The protein below binds the small molecule below.
Small molecule (SMILES): CC(=O)N[C@@H]1[C@@H](O)[C@H](O)[C@@H](CO)O[C@H]1O

Binding-site contacts:
Ligand atom C1 contacts residue ASN654 of chain 1.A at 1.4 Å.
Ligand atom C8 contacts residue HIS652 of chain 1.A at 3.3 Å.
Ligand atom C2 contacts residue ASN654 of chain 1.A at 2.5 Å.
Ligand atom C5 contacts residue ASN654 of chain 1.A at 3.7 Å.
Ligand atom O5 contacts residue ASN654 of chain 1.A at 2.4 Å (h-bond).
Ligand atom O7 contacts residue ASN654 of chain 1.A at 4.4 Å.
Ligand atom C4 contacts residue ASN654 of chain 1.A at 4.2 Å.
Ligand atom C3 contacts residue ASN654 of chain 1.A at 3.8 Å.
Ligand atom N2 contacts residue ASN654 of chain 1.A at 2.9 Å (h-bond).
Ligand atom C7 contacts residue ASN654 of chain 1.A at 3.9 Å.

Sequence of chain 1.A:
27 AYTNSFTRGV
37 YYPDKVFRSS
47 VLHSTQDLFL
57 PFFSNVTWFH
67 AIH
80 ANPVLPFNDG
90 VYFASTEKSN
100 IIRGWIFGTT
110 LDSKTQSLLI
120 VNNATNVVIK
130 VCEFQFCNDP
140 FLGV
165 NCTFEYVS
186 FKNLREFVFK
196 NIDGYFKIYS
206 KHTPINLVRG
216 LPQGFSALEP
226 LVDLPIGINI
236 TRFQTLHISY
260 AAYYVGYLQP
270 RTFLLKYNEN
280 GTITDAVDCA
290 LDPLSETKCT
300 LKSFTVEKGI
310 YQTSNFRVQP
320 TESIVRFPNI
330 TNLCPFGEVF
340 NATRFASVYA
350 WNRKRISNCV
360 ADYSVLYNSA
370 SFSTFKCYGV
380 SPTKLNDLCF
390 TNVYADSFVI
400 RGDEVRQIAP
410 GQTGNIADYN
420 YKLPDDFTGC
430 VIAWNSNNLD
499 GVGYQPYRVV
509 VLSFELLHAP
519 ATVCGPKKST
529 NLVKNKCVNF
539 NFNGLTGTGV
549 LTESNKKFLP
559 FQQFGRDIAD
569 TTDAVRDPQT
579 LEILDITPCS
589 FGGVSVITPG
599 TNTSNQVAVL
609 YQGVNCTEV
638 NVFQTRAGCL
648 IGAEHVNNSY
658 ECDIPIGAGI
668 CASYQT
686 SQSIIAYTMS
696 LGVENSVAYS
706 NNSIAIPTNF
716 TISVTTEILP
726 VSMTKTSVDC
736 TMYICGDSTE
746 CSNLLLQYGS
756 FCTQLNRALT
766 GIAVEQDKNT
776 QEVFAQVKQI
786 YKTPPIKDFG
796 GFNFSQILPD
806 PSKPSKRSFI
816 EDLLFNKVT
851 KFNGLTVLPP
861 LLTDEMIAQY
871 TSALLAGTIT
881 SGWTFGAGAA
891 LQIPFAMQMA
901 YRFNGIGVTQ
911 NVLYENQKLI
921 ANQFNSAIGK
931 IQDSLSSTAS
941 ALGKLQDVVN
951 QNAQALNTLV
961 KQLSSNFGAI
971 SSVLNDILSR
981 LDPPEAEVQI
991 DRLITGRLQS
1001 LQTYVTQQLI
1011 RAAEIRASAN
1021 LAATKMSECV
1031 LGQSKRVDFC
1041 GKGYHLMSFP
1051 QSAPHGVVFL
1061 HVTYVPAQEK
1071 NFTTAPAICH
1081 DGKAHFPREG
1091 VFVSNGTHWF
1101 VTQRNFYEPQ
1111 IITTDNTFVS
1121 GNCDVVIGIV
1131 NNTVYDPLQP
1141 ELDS